Binding-site contacts:
Ligand atom C9 contacts residue TRP266 of chain 2.A at 4.3 Å (hydrophobic).
Ligand atom C6 contacts residue TYR269 of chain 2.A at 4.3 Å (hydrophobic).
Ligand atom C11 contacts residue THR119 of chain 2.A at 4.3 Å.
Ligand atom C14 contacts residue TYR269 of chain 2.A at 4.1 Å (hydrophobic).
Ligand atom C19 contacts residue GLU123 of chain 2.A at 4.0 Å.
Ligand atom C2 contacts residue PHE213 of chain 2.A at 4.3 Å (hydrophobic).
Ligand atom C18 contacts residue TYR192 of chain 2.A at 4.0 Å (hydrophobic).
Ligand atom C16 contacts residue HIS212 of chain 2.A at 3.7 Å.
Ligand atom C1 contacts residue TYR269 of chain 2.A at 4.4 Å (hydrophobic).
Ligand atom C17 contacts residue TYR269 of chain 2.A at 4.2 Å (hydrophobic).
Ligand atom C3 contacts residue ALA273 of chain 2.A at 4.1 Å (hydrophobic).
Ligand atom C6 contacts residue MET208 of chain 2.A at 3.9 Å (hydrophobic).
Ligand atom C2 contacts residue TYR269 of chain 2.A at 4.0 Å (hydrophobic).
Ligand atom C12 contacts residue TYR269 of chain 2.A at 3.4 Å (hydrophobic).
Ligand atom C15 contacts residue LYS297 of chain 2.A at 1.3 Å.
Ligand atom C13 contacts residue TYR269 of chain 2.A at 4.0 Å (hydrophobic).
Ligand atom C13 contacts residue LYS297 of chain 2.A at 3.6 Å.
Ligand atom C9 contacts residue TYR269 of chain 2.A at 4.3 Å (hydrophobic).
Ligand atom C7 contacts residue MET208 of chain 2.A at 3.5 Å (hydrophobic).
Ligand atom C10 contacts residue TYR269 of chain 2.A at 3.5 Å (hydrophobic).
Ligand atom C13 contacts residue ALA118 of chain 2.A at 4.2 Å (hydrophobic).
Ligand atom C4 contacts residue TYR269 of chain 2.A at 4.0 Å (hydrophobic).
Ligand atom C16 contacts residue MET208 of chain 2.A at 3.5 Å (hydrophobic).
Ligand atom C20 contacts residue LYS297 of chain 2.A at 4.1 Å.
Ligand atom C11 contacts residue TYR269 of chain 2.A at 3.8 Å (hydrophobic).
Ligand atom C20 contacts residue ALA118 of chain 2.A at 3.7 Å (hydrophobic).
Ligand atom C4 contacts residue ALA273 of chain 2.A at 3.4 Å (hydrophobic).
Ligand atom C3 contacts residue ALA270 of chain 2.A at 3.9 Å (hydrophobic).
Ligand atom C3 contacts residue TYR269 of chain 2.A at 4.1 Å (hydrophobic).
Ligand atom C2 contacts residue ALA270 of chain 2.A at 3.7 Å (hydrophobic).
Ligand atom C14 contacts residue LYS297 of chain 2.A at 2.4 Å.
Ligand atom C17 contacts residue TRP266 of chain 2.A at 3.3 Å (hydrophobic).
Ligand atom C3 contacts residue PHE209 of chain 2.A at 3.9 Å (hydrophobic).
Ligand atom C16 contacts residue PHE213 of chain 2.A at 4.2 Å (hydrophobic).
Ligand atom C16 contacts residue PHE209 of chain 2.A at 4.3 Å (hydrophobic).
Ligand atom C8 contacts residue TYR269 of chain 2.A at 3.9 Å (hydrophobic).
Ligand atom C14 contacts residue GLU182 of chain 2.A at 4.2 Å.
Ligand atom C1 contacts residue MET208 of chain 2.A at 4.3 Å (hydrophobic).
Ligand atom C12 contacts residue THR119 of chain 2.A at 4.3 Å.
Ligand atom C19 contacts residue TRP266 of chain 2.A at 3.7 Å (hydrophobic).

The small molecule below binds the protein below.
Small molecule (SMILES): CC1=C(/C=C/C(C)=C/C=C/C(C)=C/C=O)C(C)(C)CCC1

Sequence of chain 2.A:
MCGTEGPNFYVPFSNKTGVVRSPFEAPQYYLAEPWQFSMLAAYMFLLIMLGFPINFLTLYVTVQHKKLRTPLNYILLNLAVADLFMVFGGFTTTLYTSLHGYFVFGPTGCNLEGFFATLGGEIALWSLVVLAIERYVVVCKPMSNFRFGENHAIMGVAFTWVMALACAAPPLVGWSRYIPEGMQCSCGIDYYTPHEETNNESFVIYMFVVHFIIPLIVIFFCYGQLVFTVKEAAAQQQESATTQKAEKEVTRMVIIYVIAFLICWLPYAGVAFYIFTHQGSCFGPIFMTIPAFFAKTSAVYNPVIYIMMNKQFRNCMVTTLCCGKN